Sequence of chain 1.A:
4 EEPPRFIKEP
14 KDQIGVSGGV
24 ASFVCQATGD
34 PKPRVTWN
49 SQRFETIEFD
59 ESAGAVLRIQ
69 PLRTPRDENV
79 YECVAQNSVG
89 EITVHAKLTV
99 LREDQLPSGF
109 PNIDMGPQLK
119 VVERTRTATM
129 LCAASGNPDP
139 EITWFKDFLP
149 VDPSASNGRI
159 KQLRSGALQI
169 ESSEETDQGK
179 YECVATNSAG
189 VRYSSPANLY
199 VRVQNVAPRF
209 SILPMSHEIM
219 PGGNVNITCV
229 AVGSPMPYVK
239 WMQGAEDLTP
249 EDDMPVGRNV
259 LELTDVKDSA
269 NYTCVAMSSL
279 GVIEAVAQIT

Binding-site contacts:
Ligand atom C2 contacts residue ASN269 of chain 1.A at 2.6 Å.
Ligand atom C7 contacts residue ASN269 of chain 1.A at 3.4 Å.
Ligand atom O7 contacts residue ASN269 of chain 1.A at 3.4 Å (h-bond).
Ligand atom C8 contacts residue ASN269 of chain 1.A at 3.9 Å.
Ligand atom C8 contacts residue SER267 of chain 1.A at 3.6 Å.
Ligand atom C3 contacts residue ASN269 of chain 1.A at 3.9 Å.
Ligand atom C8 contacts residue ALA268 of chain 1.A at 3.8 Å (hydrophobic).
Ligand atom C5 contacts residue GLN286 of chain 1.A at 4.3 Å.
Ligand atom N2 contacts residue ASN269 of chain 1.A at 3.1 Å (h-bond).
Ligand atom C1 contacts residue GLN286 of chain 1.A at 4.4 Å.
Ligand atom C4 contacts residue ASN269 of chain 1.A at 4.3 Å.
Ligand atom C5 contacts residue ASN269 of chain 1.A at 3.6 Å.
Ligand atom O5 contacts residue ASN269 of chain 1.A at 2.3 Å (h-bond).
Ligand atom C1 contacts residue ASN269 of chain 1.A at 1.4 Å.

This small molecule binds to this protein.
Small molecule (SMILES): CC(=O)N[C@@H]1[C@@H](O)[C@H](O)[C@@H](CO)O[C@H]1O